Sequence of chain 1.A:
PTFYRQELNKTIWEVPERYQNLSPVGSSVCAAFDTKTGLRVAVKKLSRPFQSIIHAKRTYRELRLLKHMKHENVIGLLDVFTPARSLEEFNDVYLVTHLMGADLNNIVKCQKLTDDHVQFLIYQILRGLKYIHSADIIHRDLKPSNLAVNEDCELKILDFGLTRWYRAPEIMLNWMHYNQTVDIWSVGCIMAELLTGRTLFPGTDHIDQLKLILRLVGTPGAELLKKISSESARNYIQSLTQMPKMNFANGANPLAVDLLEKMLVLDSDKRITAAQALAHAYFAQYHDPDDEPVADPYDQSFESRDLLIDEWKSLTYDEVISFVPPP

Binding-site contacts:
Ligand atom CBJ contacts residue LYS53 of chain 1.A at 3.5 Å.
Ligand atom CAZ contacts residue GLY110 of chain 1.A at 3.8 Å.
Ligand atom CAF contacts residue GLU71 of chain 1.A at 3.5 Å.
Ligand atom NBB contacts residue ASP168 of chain 1.A at 3.7 Å.
Ligand atom OAA contacts residue GLY110 of chain 1.A at 3.4 Å.
Ligand atom CAP contacts residue LEU167 of chain 1.A at 3.4 Å (hydrophobic).
Ligand atom CAR contacts residue GLY110 of chain 1.A at 3.5 Å.
Ligand atom CBF contacts residue ASP168 of chain 1.A at 3.2 Å.
Ligand atom CBE contacts residue GLY110 of chain 1.A at 3.4 Å.
Ligand atom FAD contacts residue THR106 of chain 1.A at 3.7 Å.
Ligand atom CBK contacts residue ASP168 of chain 1.A at 3.5 Å.
Ligand atom OAB contacts residue ILE84 of chain 1.A at 3.5 Å.
Ligand atom CBQ contacts residue ALA111 of chain 1.A at 3.8 Å (hydrophobic).
Ligand atom CAN contacts residue ALA111 of chain 1.A at 3.7 Å (hydrophobic).
Ligand atom OAC contacts residue GLY110 of chain 1.A at 3.1 Å (h-bond).
Ligand atom CAE contacts residue PHE169 of chain 1.A at 3.2 Å (hydrophobic).
Ligand atom OAB contacts residue ASP168 of chain 1.A at 3.0 Å (salt-bridge).
Ligand atom CAI contacts residue ASP168 of chain 1.A at 3.7 Å.
Ligand atom CAG contacts residue PHE169 of chain 1.A at 3.3 Å (hydrophobic).
Ligand atom CAH contacts residue ASP168 of chain 1.A at 3.4 Å.
Ligand atom CAR contacts residue ALA111 of chain 1.A at 3.7 Å (hydrophobic).
Ligand atom CAR contacts residue LEU108 of chain 1.A at 3.8 Å (hydrophobic).
Ligand atom CAJ contacts residue THR106 of chain 1.A at 3.7 Å.
Ligand atom CBO contacts residue GLU71 of chain 1.A at 3.8 Å.
Ligand atom CAE contacts residue LEU74 of chain 1.A at 3.7 Å (hydrophobic).
Ligand atom FAD contacts residue GLU71 of chain 1.A at 3.4 Å.
Ligand atom CAL contacts residue THR106 of chain 1.A at 3.6 Å.
Ligand atom OAC contacts residue LEU108 of chain 1.A at 3.5 Å.
Ligand atom CAH contacts residue GLU71 of chain 1.A at 3.2 Å.
Ligand atom NBB contacts residue GLU71 of chain 1.A at 3.0 Å (salt-bridge).
Ligand atom FAD contacts residue LYS53 of chain 1.A at 3.8 Å.
Ligand atom OAC contacts residue MET109 of chain 1.A at 2.8 Å (h-bond).
Ligand atom OAA contacts residue LEU108 of chain 1.A at 3.6 Å.
Ligand atom CAM contacts residue GLY110 of chain 1.A at 3.6 Å.
Ligand atom CAF contacts residue LEU171 of chain 1.A at 3.7 Å (hydrophobic).
Ligand atom CBH contacts residue LEU167 of chain 1.A at 3.6 Å (hydrophobic).
Ligand atom FAD contacts residue LEU75 of chain 1.A at 3.3 Å.
Ligand atom OAB contacts residue LEU167 of chain 1.A at 3.7 Å.
Ligand atom CBK contacts residue GLU71 of chain 1.A at 3.7 Å.
Ligand atom CBL contacts residue GLY110 of chain 1.A at 3.3 Å.

A small-molecule ligand and the protein it binds are described below.
Small molecule (SMILES): O=C(NCCN1CCOCC1)c1ccc2c(c1)C(=O)c1ccc(Nc3ccc(F)c(NC(=O)c4ccccc4)c3)cc1CC2